The small molecule below binds the protein below.
Small molecule (SMILES): CC(=O)N[C@@H]1[C@@H](O)[C@H](O)[C@@H](CO)O[C@H]1O

Sequence of chain 1.A:
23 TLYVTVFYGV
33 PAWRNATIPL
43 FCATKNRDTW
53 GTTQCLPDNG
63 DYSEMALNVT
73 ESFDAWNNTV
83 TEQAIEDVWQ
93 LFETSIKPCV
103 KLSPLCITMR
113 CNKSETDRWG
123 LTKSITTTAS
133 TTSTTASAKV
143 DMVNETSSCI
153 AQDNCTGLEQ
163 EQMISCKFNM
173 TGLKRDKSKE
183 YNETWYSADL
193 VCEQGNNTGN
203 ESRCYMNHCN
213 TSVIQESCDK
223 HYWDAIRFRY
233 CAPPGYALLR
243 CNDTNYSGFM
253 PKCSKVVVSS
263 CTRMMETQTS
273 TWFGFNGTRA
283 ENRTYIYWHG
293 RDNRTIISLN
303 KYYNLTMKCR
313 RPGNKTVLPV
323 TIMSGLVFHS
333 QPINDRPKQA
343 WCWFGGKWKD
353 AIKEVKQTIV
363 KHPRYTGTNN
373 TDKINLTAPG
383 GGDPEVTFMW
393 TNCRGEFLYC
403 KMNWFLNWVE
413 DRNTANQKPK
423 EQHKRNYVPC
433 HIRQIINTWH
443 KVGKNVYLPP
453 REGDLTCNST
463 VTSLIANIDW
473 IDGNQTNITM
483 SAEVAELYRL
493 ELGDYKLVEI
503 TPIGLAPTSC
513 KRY

Binding-site contacts:
Ligand atom C4 contacts residue ASN476 of chain 1.A at 4.4 Å.
Ligand atom C8 contacts residue GLN477 of chain 1.A at 4.0 Å.
Ligand atom C5 contacts residue ASN476 of chain 1.A at 3.8 Å.
Ligand atom N2 contacts residue ASN476 of chain 1.A at 3.0 Å (h-bond).
Ligand atom O5 contacts residue ASN476 of chain 1.A at 2.5 Å (h-bond).
Ligand atom C2 contacts residue ASP474 of chain 1.A at 4.3 Å.
Ligand atom C3 contacts residue ASN476 of chain 1.A at 3.9 Å.
Ligand atom C1 contacts residue ASP474 of chain 1.A at 3.9 Å.
Ligand atom C2 contacts residue ASN476 of chain 1.A at 2.6 Å.
Ligand atom C8 contacts residue ASN476 of chain 1.A at 3.4 Å.
Ligand atom N2 contacts residue ASP474 of chain 1.A at 4.1 Å.
Ligand atom C7 contacts residue ASN476 of chain 1.A at 3.3 Å.
Ligand atom C3 contacts residue ASP474 of chain 1.A at 4.2 Å.
Ligand atom C1 contacts residue ASN476 of chain 1.A at 1.5 Å.
Ligand atom O7 contacts residue ASN476 of chain 1.A at 3.3 Å (h-bond).